Sequence of chain 1.P:
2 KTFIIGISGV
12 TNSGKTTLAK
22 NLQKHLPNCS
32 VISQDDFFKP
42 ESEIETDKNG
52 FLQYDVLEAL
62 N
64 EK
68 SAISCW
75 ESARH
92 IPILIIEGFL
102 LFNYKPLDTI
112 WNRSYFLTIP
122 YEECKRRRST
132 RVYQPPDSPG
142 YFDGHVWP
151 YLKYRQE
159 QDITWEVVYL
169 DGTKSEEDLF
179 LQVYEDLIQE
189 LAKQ

A small-molecule ligand and the protein it binds are described below.
Small molecule (SMILES): NC(=O)c1csc([C@@H]2O[C@H](CO)[C@@H](O)[C@H]2O)n1

Binding-site contacts:
Ligand atom O2' contacts residue ASP56 of chain 1.P at 2.7 Å (salt-bridge).
Ligand atom C2' contacts residue ASP56 of chain 1.P at 3.2 Å.
Ligand atom N1A contacts residue GLN135 of chain 1.P at 2.6 Å (h-bond).
Ligand atom O2' contacts residue ARG129 of chain 1.P at 3.0 Å (salt-bridge).
Ligand atom C1F contacts residue PRO136 of chain 1.P at 4.0 Å (hydrophobic).
Ligand atom C1M contacts residue TYR134 of chain 1.P at 3.8 Å (hydrophobic).
Ligand atom N1H contacts residue TYR55 of chain 1.P at 4.2 Å.
Ligand atom O4' contacts residue TYR134 of chain 1.P at 4.2 Å.
Ligand atom C3' contacts residue ARG129 of chain 1.P at 3.7 Å.
Ligand atom O3' contacts residue THR12 of chain 1.P at 4.0 Å.
Ligand atom C1' contacts residue TYR134 of chain 1.P at 3.8 Å (hydrophobic).
Ligand atom C4' contacts residue ARG129 of chain 1.P at 3.8 Å.
Ligand atom O5' contacts residue ASP36 of chain 1.P at 2.9 Å (salt-bridge).
Ligand atom C1F contacts residue GLN135 of chain 1.P at 3.6 Å.
Ligand atom C5' contacts residue ASP36 of chain 1.P at 3.6 Å.
Ligand atom N1A contacts residue TYR55 of chain 1.P at 3.8 Å.
Ligand atom C2' contacts residue TYR55 of chain 1.P at 4.0 Å (hydrophobic).
Ligand atom C1K contacts residue GLN135 of chain 1.P at 3.6 Å.
Ligand atom O3' contacts residue ARG129 of chain 1.P at 2.8 Å (salt-bridge).
Ligand atom C3' contacts residue PHE100 of chain 1.P at 4.2 Å (hydrophobic).
Ligand atom O3' contacts residue ASP56 of chain 1.P at 2.8 Å (salt-bridge).
Ligand atom N1A contacts residue PRO136 of chain 1.P at 4.0 Å.
Ligand atom O4' contacts residue ASP36 of chain 1.P at 4.3 Å.
Ligand atom O2' contacts residue TYR142 of chain 1.P at 4.0 Å.
Ligand atom C3' contacts residue ASP56 of chain 1.P at 3.3 Å.
Ligand atom N1H contacts residue PHE39 of chain 1.P at 3.9 Å.
Ligand atom O5' contacts residue PHE100 of chain 1.P at 4.0 Å.
Ligand atom C5' contacts residue PHE100 of chain 1.P at 3.5 Å (hydrophobic).
Ligand atom C1K contacts residue TYR55 of chain 1.P at 3.9 Å (hydrophobic).
Ligand atom O1B contacts residue PHE39 of chain 1.P at 3.5 Å.
Ligand atom C1F contacts residue TYR55 of chain 1.P at 3.5 Å (hydrophobic).
Ligand atom C1L contacts residue TYR55 of chain 1.P at 3.7 Å (hydrophobic).
Ligand atom C1L contacts residue GLN135 of chain 1.P at 3.9 Å.
Ligand atom C2' contacts residue ARG129 of chain 1.P at 3.9 Å.
Ligand atom O4' contacts residue PHE39 of chain 1.P at 3.8 Å.
Ligand atom O2' contacts residue TYR55 of chain 1.P at 3.9 Å.
Ligand atom C1' contacts residue ARG129 of chain 1.P at 3.9 Å.
Ligand atom S1J contacts residue TYR55 of chain 1.P at 3.8 Å.
Ligand atom S1J contacts residue TYR134 of chain 1.P at 4.2 Å.
Ligand atom O3' contacts residue VAL147 of chain 1.P at 4.2 Å.